The small molecule below binds the protein below.
Small molecule (SMILES): C[C@@H]1O[C@H](O)[C@@H](O)[C@H](O)[C@@H]1O

Sequence of chain 1.D:
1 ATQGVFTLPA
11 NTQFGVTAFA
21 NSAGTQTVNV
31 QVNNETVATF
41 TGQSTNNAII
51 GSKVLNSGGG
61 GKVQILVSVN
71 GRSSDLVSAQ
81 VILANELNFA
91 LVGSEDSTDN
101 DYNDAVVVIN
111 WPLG

Sequence of chain 1.C:
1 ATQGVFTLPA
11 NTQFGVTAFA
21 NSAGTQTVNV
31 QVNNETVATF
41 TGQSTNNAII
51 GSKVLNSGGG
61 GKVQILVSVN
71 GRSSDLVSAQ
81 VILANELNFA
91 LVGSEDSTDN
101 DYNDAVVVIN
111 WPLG

Binding-site contacts:
Ligand atom O5 contacts residue ALA23 of chain 1.C at 3.0 Å (h-bond).
Ligand atom C2 contacts residue ASP104 of chain 1.C at 3.3 Å.
Ligand atom O4 contacts residue GLY114 of chain 1.D at 2.5 Å (h-bond).
Ligand atom O5 contacts residue SER22 of chain 1.C at 3.6 Å.
Ligand atom O3 contacts residue ASP104 of chain 1.C at 3.0 Å (salt-bridge).
Ligand atom C1 contacts residue PK61 of chain 1.P at 1.5 Å.
Ligand atom C6 contacts residue GLY114 of chain 1.D at 3.7 Å.
Ligand atom C1 contacts residue ASP96 of chain 1.C at 3.9 Å.
Ligand atom C2 contacts residue CA1 of chain 1.M at 3.9 Å.
Ligand atom O4 contacts residue ASN21 of chain 1.C at 3.0 Å (h-bond).
Ligand atom C3 contacts residue PK61 of chain 1.P at 3.8 Å.
Ligand atom C3 contacts residue ASP104 of chain 1.C at 3.7 Å.
Ligand atom O2 contacts residue CA1 of chain 1.N at 2.5 Å.
Ligand atom O2 contacts residue SER97 of chain 1.C at 3.4 Å.
Ligand atom O3 contacts residue CA1 of chain 1.N at 2.5 Å.
Ligand atom C3 contacts residue ASP99 of chain 1.C at 3.2 Å.
Ligand atom C3 contacts residue CA1 of chain 1.M at 3.4 Å.
Ligand atom O3 contacts residue CA1 of chain 1.M at 2.5 Å.
Ligand atom O3 contacts residue ASP101 of chain 1.C at 2.9 Å (salt-bridge).
Ligand atom C5 contacts residue PK61 of chain 1.P at 3.7 Å.
Ligand atom C3 contacts residue CA1 of chain 1.N at 3.4 Å.
Ligand atom C2 contacts residue PK61 of chain 1.P at 2.6 Å.
Ligand atom C2 contacts residue ASP96 of chain 1.C at 3.4 Å.
Ligand atom C4 contacts residue CA1 of chain 1.M at 3.4 Å.
Ligand atom C2 contacts residue SER22 of chain 1.C at 3.6 Å.
Ligand atom O2 contacts residue ASP99 of chain 1.C at 3.5 Å (salt-bridge).
Ligand atom C1 contacts residue SER22 of chain 1.C at 3.6 Å.
Ligand atom C2 contacts residue CA1 of chain 1.N at 3.3 Å.
Ligand atom O5 contacts residue PK61 of chain 1.P at 2.4 Å.
Ligand atom O3 contacts residue ASP99 of chain 1.C at 2.6 Å (salt-bridge).
Ligand atom O4 contacts residue SER22 of chain 1.C at 3.4 Å.
Ligand atom C4 contacts residue GLY114 of chain 1.D at 3.4 Å.
Ligand atom O4 contacts residue CA1 of chain 1.M at 2.4 Å.
Ligand atom O2 contacts residue ASP104 of chain 1.C at 3.3 Å (salt-bridge).
Ligand atom C6 contacts residue ALA23 of chain 1.C at 3.6 Å (hydrophobic).
Ligand atom O4 contacts residue ASP104 of chain 1.C at 3.8 Å.
Ligand atom C5 contacts residue ALA23 of chain 1.C at 3.8 Å (hydrophobic).
Ligand atom O2 contacts residue PK61 of chain 1.P at 3.0 Å.
Ligand atom O2 contacts residue GLU95 of chain 1.C at 3.4 Å (salt-bridge).
Ligand atom O2 contacts residue ASP96 of chain 1.C at 2.6 Å (salt-bridge).